Sequence of chain 1.A:
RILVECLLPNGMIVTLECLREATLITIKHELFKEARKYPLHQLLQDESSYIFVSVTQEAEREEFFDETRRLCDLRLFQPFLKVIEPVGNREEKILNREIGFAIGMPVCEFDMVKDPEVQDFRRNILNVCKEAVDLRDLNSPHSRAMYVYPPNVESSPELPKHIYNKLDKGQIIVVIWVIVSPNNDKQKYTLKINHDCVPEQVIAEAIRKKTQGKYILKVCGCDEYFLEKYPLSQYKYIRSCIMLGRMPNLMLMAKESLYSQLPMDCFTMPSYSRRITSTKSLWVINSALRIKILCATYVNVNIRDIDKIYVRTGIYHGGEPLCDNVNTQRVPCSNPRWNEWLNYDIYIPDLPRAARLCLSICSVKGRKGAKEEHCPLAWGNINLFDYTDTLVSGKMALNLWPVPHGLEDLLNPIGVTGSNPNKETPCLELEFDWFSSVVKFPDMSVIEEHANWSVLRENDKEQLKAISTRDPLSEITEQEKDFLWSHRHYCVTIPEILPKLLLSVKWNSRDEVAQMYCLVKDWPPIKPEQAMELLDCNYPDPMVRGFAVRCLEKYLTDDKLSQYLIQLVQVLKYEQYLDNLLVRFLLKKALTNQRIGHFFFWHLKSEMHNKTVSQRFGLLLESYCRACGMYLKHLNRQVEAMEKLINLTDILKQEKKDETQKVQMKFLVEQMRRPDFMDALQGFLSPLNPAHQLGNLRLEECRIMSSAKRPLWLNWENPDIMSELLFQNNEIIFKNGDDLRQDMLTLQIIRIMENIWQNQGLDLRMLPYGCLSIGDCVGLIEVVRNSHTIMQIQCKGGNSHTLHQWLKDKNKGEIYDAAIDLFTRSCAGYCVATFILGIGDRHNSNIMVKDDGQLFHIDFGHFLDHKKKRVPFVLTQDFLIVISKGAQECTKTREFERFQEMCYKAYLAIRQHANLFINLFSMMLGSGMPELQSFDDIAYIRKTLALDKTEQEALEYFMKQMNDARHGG

This protein binds this small molecule.
Small molecule (SMILES): Cc1cc([C@@H](C)Nc2ccc(Cl)nc2C(=O)O)c2nc(N3Cc4ccncc4C3)n(C)c(=O)c2c1

Binding-site contacts:
Ligand atom C19 contacts residue ILE964 of chain 1.A at 3.8 Å (hydrophobic).
Ligand atom C29 contacts residue MET1043 of chain 1.A at 3.6 Å (hydrophobic).
Ligand atom CL08 contacts residue TYR985 of chain 1.A at 3.3 Å.
Ligand atom C05 contacts residue MET1043 of chain 1.A at 3.6 Å (hydrophobic).
Ligand atom C25 contacts residue CYS905 of chain 1.A at 3.8 Å (hydrophobic).
Ligand atom N09 contacts residue GLN981 of chain 1.A at 3.6 Å.
Ligand atom O12 contacts residue MET1043 of chain 1.A at 3.8 Å.
Ligand atom C05 contacts residue CYS905 of chain 1.A at 3.8 Å (hydrophobic).
Ligand atom O22 contacts residue PHE954 of chain 1.A at 3.3 Å.
Ligand atom N35 contacts residue CYS905 of chain 1.A at 3.6 Å.
Ligand atom C16 contacts residue PHE954 of chain 1.A at 3.6 Å (hydrophobic).
Ligand atom C33 contacts residue ILE913 of chain 1.A at 3.7 Å (hydrophobic).
Ligand atom C18 contacts residue PHE980 of chain 1.A at 3.9 Å (hydrophobic).
Ligand atom CL08 contacts residue CYS984 of chain 1.A at 3.4 Å.
Ligand atom O22 contacts residue PHE960 of chain 1.A at 3.9 Å.
Ligand atom C06 contacts residue CYS984 of chain 1.A at 3.9 Å (hydrophobic).
Ligand atom C31 contacts residue PHE909 of chain 1.A at 3.7 Å (hydrophobic).
Ligand atom C01 contacts residue MET1043 of chain 1.A at 3.8 Å (hydrophobic).
Ligand atom C01 contacts residue ALA1046 of chain 1.A at 3.1 Å (hydrophobic).
Ligand atom C15 contacts residue CYS905 of chain 1.A at 3.8 Å (hydrophobic).
Ligand atom C30 contacts residue MET1043 of chain 1.A at 3.5 Å (hydrophobic).
Ligand atom C17 contacts residue PHE954 of chain 1.A at 3.9 Å (hydrophobic).
Ligand atom C10 contacts residue MET1043 of chain 1.A at 3.8 Å (hydrophobic).
Ligand atom CL08 contacts residue GLN981 of chain 1.A at 3.5 Å.
Ligand atom O22 contacts residue CYS901 of chain 1.A at 3.8 Å.
Ligand atom O12 contacts residue ARG1047 of chain 1.A at 2.5 Å (salt-bridge).
Ligand atom C06 contacts residue MET1043 of chain 1.A at 3.9 Å (hydrophobic).
Ligand atom C11 contacts residue GLN981 of chain 1.A at 3.7 Å.
Ligand atom C06 contacts residue PHE980 of chain 1.A at 3.9 Å (hydrophobic).
Ligand atom C19 contacts residue PHE980 of chain 1.A at 3.9 Å (hydrophobic).
Ligand atom O13 contacts residue ARG1047 of chain 1.A at 3.1 Å (salt-bridge).
Ligand atom C05 contacts residue PHE980 of chain 1.A at 3.8 Å (hydrophobic).
Ligand atom C11 contacts residue ARG1047 of chain 1.A at 3.4 Å.
Ligand atom C01 contacts residue ARG1047 of chain 1.A at 3.9 Å.
Ligand atom C21 contacts residue PHE954 of chain 1.A at 3.4 Å (hydrophobic).
Ligand atom O13 contacts residue GLN981 of chain 1.A at 2.7 Å (h-bond).
Ligand atom C07 contacts residue GLN981 of chain 1.A at 3.9 Å.
Ligand atom C34 contacts residue MET1043 of chain 1.A at 3.6 Å (hydrophobic).
Ligand atom C27 contacts residue THR908 of chain 1.A at 3.8 Å.
Ligand atom C04 contacts residue MET1043 of chain 1.A at 3.7 Å (hydrophobic).